Binding-site contacts:
Ligand atom C2 contacts residue GLN1051 of chain 1.D at 4.3 Å.
Ligand atom C1 contacts residue LEU902 of chain 1.D at 4.4 Å (hydrophobic).
Ligand atom N2 contacts residue GLN1051 of chain 1.D at 4.4 Å.
Ligand atom C7 contacts residue ASN697 of chain 1.D at 3.4 Å.
Ligand atom C1 contacts residue GLN1051 of chain 1.D at 4.3 Å.
Ligand atom O7 contacts residue ASN697 of chain 1.D at 3.5 Å (h-bond).
Ligand atom C8 contacts residue ASN905 of chain 1.D at 4.4 Å.
Ligand atom O6 contacts residue GLN906 of chain 1.D at 3.6 Å.
Ligand atom O5 contacts residue PHE698 of chain 1.D at 4.3 Å.
Ligand atom C3 contacts residue ASN697 of chain 1.D at 3.8 Å.
Ligand atom N2 contacts residue ASN697 of chain 1.D at 2.9 Å (h-bond).
Ligand atom C1 contacts residue ASN697 of chain 1.D at 1.4 Å.
Ligand atom C4 contacts residue ASN697 of chain 1.D at 4.2 Å.
Ligand atom C5 contacts residue GLN906 of chain 1.D at 3.8 Å.
Ligand atom O7 contacts residue ASN905 of chain 1.D at 4.4 Å.
Ligand atom O5 contacts residue ASN697 of chain 1.D at 2.4 Å (h-bond).
Ligand atom O7 contacts residue LEU902 of chain 1.D at 4.2 Å.
Ligand atom O4 contacts residue LEU902 of chain 1.D at 4.0 Å.
Ligand atom C4 contacts residue LEU902 of chain 1.D at 4.2 Å (hydrophobic).
Ligand atom O7 contacts residue GLN1051 of chain 1.D at 2.8 Å (h-bond).
Ligand atom O5 contacts residue GLN906 of chain 1.D at 3.9 Å.
Ligand atom C2 contacts residue ASN697 of chain 1.D at 2.5 Å.
Ligand atom C5 contacts residue LEU902 of chain 1.D at 4.0 Å (hydrophobic).
Ligand atom C3 contacts residue LEU902 of chain 1.D at 3.8 Å (hydrophobic).
Ligand atom C7 contacts residue GLN1051 of chain 1.D at 3.8 Å.
Ligand atom C8 contacts residue GLN1051 of chain 1.D at 4.3 Å.
Ligand atom C6 contacts residue GLN906 of chain 1.D at 3.4 Å.
Ligand atom C5 contacts residue ASN697 of chain 1.D at 3.7 Å.
Ligand atom C8 contacts residue GLN906 of chain 1.D at 4.1 Å.

A small-molecule ligand and the protein it binds are described below.
Small molecule (SMILES): CC(=O)N[C@H]1[C@H](O[C@H]2[C@H](O)[C@@H](NC(C)=O)CO[C@@H]2CO)O[C@H](CO)[C@@H](O)[C@@H]1O

Sequence of chain 1.D:
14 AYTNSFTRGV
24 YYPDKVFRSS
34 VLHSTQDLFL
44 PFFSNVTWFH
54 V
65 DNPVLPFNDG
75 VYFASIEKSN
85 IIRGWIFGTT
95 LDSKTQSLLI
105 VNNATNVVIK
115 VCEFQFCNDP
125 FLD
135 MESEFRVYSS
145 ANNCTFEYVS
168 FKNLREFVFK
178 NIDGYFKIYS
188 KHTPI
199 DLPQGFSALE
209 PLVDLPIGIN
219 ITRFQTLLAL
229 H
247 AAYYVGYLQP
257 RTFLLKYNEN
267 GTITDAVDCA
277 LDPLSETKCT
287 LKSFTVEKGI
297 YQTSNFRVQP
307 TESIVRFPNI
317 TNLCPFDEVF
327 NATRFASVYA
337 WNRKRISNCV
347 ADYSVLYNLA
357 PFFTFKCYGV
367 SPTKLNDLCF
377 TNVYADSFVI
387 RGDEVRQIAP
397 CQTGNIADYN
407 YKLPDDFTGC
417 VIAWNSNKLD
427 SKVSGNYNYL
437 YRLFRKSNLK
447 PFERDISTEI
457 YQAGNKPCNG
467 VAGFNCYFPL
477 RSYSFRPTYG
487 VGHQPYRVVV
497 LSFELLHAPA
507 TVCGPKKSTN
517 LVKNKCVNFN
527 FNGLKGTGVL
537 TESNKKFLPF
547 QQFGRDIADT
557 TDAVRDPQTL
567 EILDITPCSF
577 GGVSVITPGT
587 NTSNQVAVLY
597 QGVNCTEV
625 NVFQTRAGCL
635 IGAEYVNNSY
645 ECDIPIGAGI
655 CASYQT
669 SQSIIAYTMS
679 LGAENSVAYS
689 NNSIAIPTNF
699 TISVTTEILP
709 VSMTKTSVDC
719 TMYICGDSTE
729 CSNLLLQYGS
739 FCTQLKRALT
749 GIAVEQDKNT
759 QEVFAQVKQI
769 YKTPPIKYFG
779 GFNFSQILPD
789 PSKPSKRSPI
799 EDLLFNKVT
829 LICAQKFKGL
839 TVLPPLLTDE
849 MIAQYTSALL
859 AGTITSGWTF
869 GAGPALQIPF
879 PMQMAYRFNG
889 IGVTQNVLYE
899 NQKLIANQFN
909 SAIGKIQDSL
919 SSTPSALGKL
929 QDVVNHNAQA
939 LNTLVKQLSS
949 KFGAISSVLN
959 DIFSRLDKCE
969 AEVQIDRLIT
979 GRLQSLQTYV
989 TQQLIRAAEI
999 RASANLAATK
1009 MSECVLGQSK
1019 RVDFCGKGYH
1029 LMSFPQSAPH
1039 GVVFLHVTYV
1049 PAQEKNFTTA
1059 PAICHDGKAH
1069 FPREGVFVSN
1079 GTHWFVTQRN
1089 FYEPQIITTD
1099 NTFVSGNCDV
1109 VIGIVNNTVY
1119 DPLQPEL